This small molecule binds to this protein.
Small molecule (SMILES): Nc1ncnc2c1ncn2[C@@H]1O[C@H](COP(=O)(O)OP(=O)(O)OP(O)(O)=S)[C@@H](O)[C@H]1O

Sequence of chain 1.I:
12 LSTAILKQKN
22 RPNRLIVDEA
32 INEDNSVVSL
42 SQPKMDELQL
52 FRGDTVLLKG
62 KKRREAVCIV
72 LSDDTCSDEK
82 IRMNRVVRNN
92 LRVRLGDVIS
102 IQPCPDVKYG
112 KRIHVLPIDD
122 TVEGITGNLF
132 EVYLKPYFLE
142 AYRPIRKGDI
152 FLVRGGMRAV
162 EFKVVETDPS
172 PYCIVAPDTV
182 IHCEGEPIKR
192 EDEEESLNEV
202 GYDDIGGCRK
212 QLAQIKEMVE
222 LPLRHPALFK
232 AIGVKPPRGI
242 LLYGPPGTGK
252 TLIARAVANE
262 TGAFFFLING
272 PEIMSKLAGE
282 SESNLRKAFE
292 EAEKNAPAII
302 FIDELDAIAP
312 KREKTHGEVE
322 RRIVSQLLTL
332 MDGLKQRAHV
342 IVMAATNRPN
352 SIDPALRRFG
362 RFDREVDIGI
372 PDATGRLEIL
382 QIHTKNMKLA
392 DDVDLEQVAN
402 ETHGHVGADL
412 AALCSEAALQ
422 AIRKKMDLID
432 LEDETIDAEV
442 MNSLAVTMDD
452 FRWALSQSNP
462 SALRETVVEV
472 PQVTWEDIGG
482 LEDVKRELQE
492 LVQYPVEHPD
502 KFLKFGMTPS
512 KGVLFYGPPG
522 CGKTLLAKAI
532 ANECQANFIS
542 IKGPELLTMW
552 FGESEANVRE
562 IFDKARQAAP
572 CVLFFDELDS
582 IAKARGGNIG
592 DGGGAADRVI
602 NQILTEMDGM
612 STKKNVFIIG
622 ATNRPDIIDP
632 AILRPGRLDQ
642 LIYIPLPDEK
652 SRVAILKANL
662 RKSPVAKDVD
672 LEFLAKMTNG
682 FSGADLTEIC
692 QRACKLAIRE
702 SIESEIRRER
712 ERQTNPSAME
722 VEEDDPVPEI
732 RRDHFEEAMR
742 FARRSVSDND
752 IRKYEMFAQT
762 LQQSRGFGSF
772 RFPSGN

Binding-site contacts:
Ligand atom O2A contacts residue GLY523 of chain 1.I at 3.4 Å.
Ligand atom C2 contacts residue ASP478 of chain 1.I at 3.2 Å.
Ligand atom O2A contacts residue THR525 of chain 1.I at 3.4 Å (h-bond).
Ligand atom O2B contacts residue CYS522 of chain 1.I at 2.5 Å (h-bond).
Ligand atom PB contacts residue GLY523 of chain 1.I at 3.5 Å.
Ligand atom O2B contacts residue GLY523 of chain 1.I at 2.4 Å (h-bond).
Ligand atom O2A contacts residue LYS524 of chain 1.I at 3.6 Å.
Ligand atom O3A contacts residue GLY521 of chain 1.I at 3.6 Å.
Ligand atom N1 contacts residue ASP478 of chain 1.I at 3.3 Å (salt-bridge).
Ligand atom O1B contacts residue THR525 of chain 1.I at 3.0 Å (h-bond).
Ligand atom N1 contacts residue ILE656 of chain 1.I at 3.4 Å.
Ligand atom O4' contacts residue ALA685 of chain 1.I at 3.7 Å.
Ligand atom O3B contacts residue GLY521 of chain 1.I at 3.2 Å (h-bond).
Ligand atom N6 contacts residue ILE479 of chain 1.I at 3.5 Å.
Ligand atom C2 contacts residue ILE656 of chain 1.I at 3.6 Å (hydrophobic).
Ligand atom S1G contacts residue ASN624 of chain 1.I at 3.8 Å.
Ligand atom O3B contacts residue LYS524 of chain 1.I at 3.2 Å (salt-bridge).
Ligand atom O2A contacts residue LEU526 of chain 1.I at 3.5 Å (h-bond).
Ligand atom PB contacts residue LYS524 of chain 1.I at 3.4 Å.
Ligand atom C2' contacts residue LEU526 of chain 1.I at 3.8 Å (hydrophobic).
Ligand atom N3 contacts residue LEU526 of chain 1.I at 3.4 Å.
Ligand atom C6 contacts residue ILE656 of chain 1.I at 3.6 Å (hydrophobic).
Ligand atom N1 contacts residue ILE479 of chain 1.I at 3.5 Å.
Ligand atom O1A contacts residue THR525 of chain 1.I at 3.3 Å (h-bond).
Ligand atom N7 contacts residue CYS522 of chain 1.I at 3.2 Å (h-bond).
Ligand atom O3A contacts residue GLY523 of chain 1.I at 3.5 Å (h-bond).
Ligand atom C2 contacts residue LEU526 of chain 1.I at 3.7 Å (hydrophobic).
Ligand atom O1B contacts residue LYS524 of chain 1.I at 2.9 Å (salt-bridge).
Ligand atom O4' contacts residue GLY684 of chain 1.I at 3.5 Å.
Ligand atom PG contacts residue GLY521 of chain 1.I at 3.8 Å.
Ligand atom O2B contacts residue GLY521 of chain 1.I at 3.4 Å.
Ligand atom C8 contacts residue GLY684 of chain 1.I at 3.8 Å.
Ligand atom O2G contacts residue GLY521 of chain 1.I at 3.3 Å.
Ligand atom N1 contacts residue GLY480 of chain 1.I at 3.7 Å.
Ligand atom PB contacts residue CYS522 of chain 1.I at 3.7 Å.
Ligand atom N7 contacts residue GLY523 of chain 1.I at 3.4 Å (h-bond).
Ligand atom O3A contacts residue CYS522 of chain 1.I at 3.8 Å.
Ligand atom C8 contacts residue GLY523 of chain 1.I at 3.8 Å.
Ligand atom O2B contacts residue LYS524 of chain 1.I at 3.0 Å (salt-bridge).
Ligand atom C4 contacts residue LEU526 of chain 1.I at 3.5 Å (hydrophobic).